The protein below binds the small molecule below.
Small molecule (SMILES): CC(=O)N[C@@H]1[C@@H](O)[C@H](O)[C@@H](CO)O[C@H]1O

Sequence of chain 1.B:
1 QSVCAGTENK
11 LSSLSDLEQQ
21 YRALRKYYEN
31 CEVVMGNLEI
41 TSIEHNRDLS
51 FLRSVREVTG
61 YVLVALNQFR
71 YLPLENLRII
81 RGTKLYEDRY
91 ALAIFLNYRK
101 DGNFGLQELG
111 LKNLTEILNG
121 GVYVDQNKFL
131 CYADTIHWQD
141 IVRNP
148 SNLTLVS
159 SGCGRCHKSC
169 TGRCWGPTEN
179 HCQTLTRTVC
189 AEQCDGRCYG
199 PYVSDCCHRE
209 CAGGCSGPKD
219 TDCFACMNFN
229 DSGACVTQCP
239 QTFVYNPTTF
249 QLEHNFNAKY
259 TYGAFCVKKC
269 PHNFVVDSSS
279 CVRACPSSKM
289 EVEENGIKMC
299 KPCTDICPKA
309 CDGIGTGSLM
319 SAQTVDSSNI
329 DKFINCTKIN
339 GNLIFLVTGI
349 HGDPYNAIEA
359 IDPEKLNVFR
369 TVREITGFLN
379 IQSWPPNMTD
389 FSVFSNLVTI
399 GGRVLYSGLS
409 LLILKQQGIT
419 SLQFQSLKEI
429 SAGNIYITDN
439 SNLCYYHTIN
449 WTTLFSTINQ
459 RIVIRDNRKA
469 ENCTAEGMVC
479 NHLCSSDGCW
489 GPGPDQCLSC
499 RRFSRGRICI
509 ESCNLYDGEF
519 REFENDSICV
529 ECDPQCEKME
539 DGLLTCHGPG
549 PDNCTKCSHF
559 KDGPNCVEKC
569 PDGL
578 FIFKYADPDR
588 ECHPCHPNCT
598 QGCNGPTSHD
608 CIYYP

Binding-site contacts:
Ligand atom C5 contacts residue ASN228 of chain 1.B at 3.6 Å.
Ligand atom N2 contacts residue ASN228 of chain 1.B at 3.2 Å (h-bond).
Ligand atom O7 contacts residue ALA223 of chain 1.B at 4.3 Å.
Ligand atom O3 contacts residue GLN1 of chain 1.B at 4.4 Å.
Ligand atom O7 contacts residue CYS224 of chain 1.B at 4.2 Å.
Ligand atom C8 contacts residue CYS224 of chain 1.B at 3.9 Å (hydrophobic).
Ligand atom C6 contacts residue GLN1 of chain 1.B at 4.4 Å.
Ligand atom C8 contacts residue PHE222 of chain 1.B at 3.9 Å (hydrophobic).
Ligand atom C8 contacts residue ALA223 of chain 1.B at 3.8 Å (hydrophobic).
Ligand atom C1 contacts residue GLY231 of chain 1.B at 3.7 Å.
Ligand atom O5 contacts residue GLY231 of chain 1.B at 4.0 Å.
Ligand atom C7 contacts residue ASN228 of chain 1.B at 3.7 Å.
Ligand atom O7 contacts residue ASN228 of chain 1.B at 3.8 Å.
Ligand atom C4 contacts residue GLN1 of chain 1.B at 3.8 Å.
Ligand atom C8 contacts residue CYS221 of chain 1.B at 3.3 Å (hydrophobic).
Ligand atom C2 contacts residue ASN228 of chain 1.B at 2.6 Å.
Ligand atom O5 contacts residue ASN228 of chain 1.B at 2.2 Å (h-bond).
Ligand atom O6 contacts residue ASN228 of chain 1.B at 4.2 Å.
Ligand atom O4 contacts residue GLN1 of chain 1.B at 4.0 Å.
Ligand atom C5 contacts residue GLY231 of chain 1.B at 4.2 Å.
Ligand atom C3 contacts residue ASN228 of chain 1.B at 3.9 Å.
Ligand atom O7 contacts residue PHE222 of chain 1.B at 4.5 Å.
Ligand atom C4 contacts residue ASN228 of chain 1.B at 4.3 Å.
Ligand atom N2 contacts residue GLY231 of chain 1.B at 4.3 Å.
Ligand atom O6 contacts residue GLY231 of chain 1.B at 4.3 Å.
Ligand atom C8 contacts residue CYS233 of chain 1.B at 3.8 Å (hydrophobic).
Ligand atom C1 contacts residue ASN228 of chain 1.B at 1.5 Å.
Ligand atom C7 contacts residue CYS224 of chain 1.B at 4.0 Å (hydrophobic).